Sequence of chain 1.G:
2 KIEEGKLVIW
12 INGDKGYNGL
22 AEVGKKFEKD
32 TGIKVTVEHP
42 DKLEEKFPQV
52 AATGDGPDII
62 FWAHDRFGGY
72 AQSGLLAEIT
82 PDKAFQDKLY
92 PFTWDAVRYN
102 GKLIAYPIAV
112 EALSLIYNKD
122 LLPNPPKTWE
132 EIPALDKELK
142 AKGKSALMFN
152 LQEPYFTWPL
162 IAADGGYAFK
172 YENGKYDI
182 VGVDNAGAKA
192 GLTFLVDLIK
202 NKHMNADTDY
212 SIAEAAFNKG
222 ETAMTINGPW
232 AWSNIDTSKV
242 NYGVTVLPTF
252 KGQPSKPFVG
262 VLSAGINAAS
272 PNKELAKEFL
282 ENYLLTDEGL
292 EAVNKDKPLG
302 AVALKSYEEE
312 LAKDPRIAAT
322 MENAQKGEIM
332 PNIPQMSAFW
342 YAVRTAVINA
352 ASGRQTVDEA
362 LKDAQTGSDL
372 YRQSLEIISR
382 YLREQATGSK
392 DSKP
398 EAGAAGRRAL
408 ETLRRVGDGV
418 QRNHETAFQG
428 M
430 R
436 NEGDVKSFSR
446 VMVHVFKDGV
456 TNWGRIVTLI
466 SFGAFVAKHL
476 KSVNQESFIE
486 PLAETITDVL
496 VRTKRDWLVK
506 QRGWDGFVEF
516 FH

This small molecule binds to this protein.
Small molecule (SMILES): Cc1cc(OCCCc2c3n(c4c(-c5c(C)nn(C)c5C)c(Cl)ccc24)CCCN(c2cc(C(=O)O)cc4c2ccn4C)C3=O)cc(C)c1Cl

Binding-site contacts:
Ligand atom C22 contacts residue PHE93 of chain 1.G at 4.0 Å (hydrophobic).
Ligand atom C24 contacts residue PHE93 of chain 1.G at 3.6 Å (hydrophobic).
Ligand atom C39 contacts residue ILE330 of chain 1.G at 3.3 Å (hydrophobic).
Ligand atom C27 contacts residue 6AK1 of chain 1.JA at 3.7 Å.
Ligand atom N03 contacts residue TYR172 of chain 1.G at 3.6 Å.
Ligand atom C24 contacts residue ILE330 of chain 1.G at 3.0 Å (hydrophobic).
Ligand atom C38 contacts residue ILE330 of chain 1.G at 3.7 Å (hydrophobic).
Ligand atom C10 contacts residue ASP96 of chain 1.G at 3.9 Å.
Ligand atom N05 contacts residue ASP96 of chain 1.G at 3.5 Å (salt-bridge).
Ligand atom CL2 contacts residue VAL111 of chain 1.G at 4.0 Å.
Ligand atom C38 contacts residue ASP96 of chain 1.G at 4.0 Å.
Ligand atom C10 contacts residue PHE93 of chain 1.G at 3.5 Å (hydrophobic).
Ligand atom CL2 contacts residue VAL262 of chain 1.G at 3.3 Å.
Ligand atom O03 contacts residue GLY175 of chain 1.G at 3.6 Å.
Ligand atom C28 contacts residue 6AK1 of chain 1.JA at 3.9 Å.
Ligand atom C24 contacts residue ALA97 of chain 1.G at 3.5 Å (hydrophobic).
Ligand atom C26 contacts residue PHE93 of chain 1.G at 3.6 Å (hydrophobic).
Ligand atom C37 contacts residue ALA97 of chain 1.G at 3.8 Å (hydrophobic).
Ligand atom CL2 contacts residue VAL260 of chain 1.G at 3.7 Å.
Ligand atom C38 contacts residue MET331 of chain 1.G at 3.6 Å (hydrophobic).
Ligand atom C23 contacts residue ILE330 of chain 1.G at 3.6 Å (hydrophobic).
Ligand atom C23 contacts residue PHE93 of chain 1.G at 3.6 Å (hydrophobic).
Ligand atom C36 contacts residue ASP96 of chain 1.G at 3.8 Å.
Ligand atom C20 contacts residue TYR172 of chain 1.G at 4.0 Å (hydrophobic).
Ligand atom C32 contacts residue TYR172 of chain 1.G at 3.9 Å (hydrophobic).
Ligand atom C14 contacts residue TYR172 of chain 1.G at 3.5 Å (hydrophobic).
Ligand atom O03 contacts residue TYR172 of chain 1.G at 3.4 Å.
Ligand atom C33 contacts residue TYR172 of chain 1.G at 3.8 Å (hydrophobic).
Ligand atom C16 contacts residue TYR172 of chain 1.G at 3.6 Å (hydrophobic).
Ligand atom C09 contacts residue ASP96 of chain 1.G at 4.0 Å.
Ligand atom C37 contacts residue ASP96 of chain 1.G at 3.6 Å.
Ligand atom C27 contacts residue PHE93 of chain 1.G at 3.6 Å (hydrophobic).
Ligand atom O01 contacts residue PHE93 of chain 1.G at 3.8 Å.
Ligand atom C28 contacts residue PHE93 of chain 1.G at 3.5 Å (hydrophobic).
Ligand atom C15 contacts residue TYR172 of chain 1.G at 3.5 Å (hydrophobic).
Ligand atom C29 contacts residue 6AK1 of chain 1.JA at 3.3 Å.
Ligand atom C25 contacts residue PHE93 of chain 1.G at 3.7 Å (hydrophobic).
Ligand atom C29 contacts residue PHE93 of chain 1.G at 3.6 Å (hydrophobic).
Ligand atom N04 contacts residue TYR172 of chain 1.G at 3.7 Å.
Ligand atom C37 contacts residue ASN333 of chain 1.G at 3.3 Å.